This protein binds this small molecule.
Small molecule (SMILES): C[C@@H]1CN(c2ccc(F)cc2C(F)(F)F)CCN1S(=O)(=O)c1cccc(-n2cncn2)c1

Sequence of chain 1.B:
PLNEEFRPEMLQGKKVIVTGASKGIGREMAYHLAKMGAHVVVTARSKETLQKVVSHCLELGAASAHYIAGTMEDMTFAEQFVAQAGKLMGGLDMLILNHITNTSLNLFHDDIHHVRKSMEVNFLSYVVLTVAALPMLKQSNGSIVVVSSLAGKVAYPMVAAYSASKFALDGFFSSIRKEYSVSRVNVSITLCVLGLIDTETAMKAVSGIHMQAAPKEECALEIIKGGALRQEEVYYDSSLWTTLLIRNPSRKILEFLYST

Binding-site contacts:
Ligand atom N3 contacts residue TYR171 of chain 1.B at 3.6 Å.
Ligand atom N4 contacts residue PRO172 of chain 1.B at 3.2 Å (h-bond).
Ligand atom C13 contacts residue TYR171 of chain 1.B at 3.8 Å (hydrophobic).
Ligand atom C2 contacts residue NAP1 of chain 1.H at 3.9 Å.
Ligand atom O2 contacts residue NAP1 of chain 1.H at 3.3 Å.
Ligand atom N5 contacts residue TYR274 of chain 1.A at 3.5 Å (h-bond).
Ligand atom F2 contacts residue ALA220 of chain 1.B at 3.3 Å.
Ligand atom F2 contacts residue SER119 of chain 1.B at 3.5 Å.
Ligand atom C16 contacts residue ILE115 of chain 1.B at 3.7 Å (hydrophobic).
Ligand atom F3 contacts residue VAL174 of chain 1.B at 3.8 Å.
Ligand atom C9 contacts residue MET227 of chain 1.B at 3.6 Å (hydrophobic).
Ligand atom C17 contacts residue THR216 of chain 1.B at 3.8 Å.
Ligand atom C4 contacts residue TYR177 of chain 1.B at 3.5 Å (hydrophobic).
Ligand atom C7 contacts residue LEU165 of chain 1.B at 3.9 Å (hydrophobic).
Ligand atom C3 contacts residue NAP1 of chain 1.H at 3.5 Å.
Ligand atom F2 contacts residue LEU120 of chain 1.B at 3.3 Å.
Ligand atom C8 contacts residue MET227 of chain 1.B at 3.4 Å (hydrophobic).
Ligand atom N4 contacts residue TYR171 of chain 1.B at 3.5 Å.
Ligand atom O2 contacts residue LEU211 of chain 1.B at 3.5 Å (h-bond).
Ligand atom F2 contacts residue THR118 of chain 1.B at 3.7 Å.
Ligand atom C5 contacts residue TYR177 of chain 1.B at 3.8 Å (hydrophobic).
Ligand atom C20 contacts residue LEU120 of chain 1.B at 3.4 Å (hydrophobic).
Ligand atom O1 contacts residue SER164 of chain 1.B at 3.6 Å.
Ligand atom O1 contacts residue LEU165 of chain 1.B at 3.6 Å (h-bond).
Ligand atom C18 contacts residue THR118 of chain 1.B at 3.8 Å.
Ligand atom O2 contacts residue LEU209 of chain 1.B at 3.3 Å (h-bond).
Ligand atom C15 contacts residue NAP1 of chain 1.H at 3.8 Å.
Ligand atom O2 contacts residue GLY210 of chain 1.B at 3.3 Å.
Ligand atom C16 contacts residue NAP1 of chain 1.H at 3.7 Å.
Ligand atom F3 contacts residue LEU120 of chain 1.B at 3.2 Å.
Ligand atom F4 contacts residue ILE115 of chain 1.B at 3.8 Å.
Ligand atom C17 contacts residue ILE115 of chain 1.B at 3.9 Å (hydrophobic).
Ligand atom C12 contacts residue TYR171 of chain 1.B at 3.4 Å (hydrophobic).
Ligand atom N2 contacts residue NAP1 of chain 1.H at 3.8 Å.
Ligand atom F4 contacts residue THR216 of chain 1.B at 2.8 Å.
Ligand atom F1 contacts residue LEU120 of chain 1.B at 3.0 Å.
Ligand atom F4 contacts residue NAP1 of chain 1.H at 3.4 Å.
Ligand atom N5 contacts residue TYR171 of chain 1.B at 3.7 Å.
Ligand atom O1 contacts residue ALA166 of chain 1.B at 2.9 Å (h-bond).
Ligand atom C10 contacts residue TYR171 of chain 1.B at 3.8 Å (hydrophobic).

Sequence of chain 1.A:
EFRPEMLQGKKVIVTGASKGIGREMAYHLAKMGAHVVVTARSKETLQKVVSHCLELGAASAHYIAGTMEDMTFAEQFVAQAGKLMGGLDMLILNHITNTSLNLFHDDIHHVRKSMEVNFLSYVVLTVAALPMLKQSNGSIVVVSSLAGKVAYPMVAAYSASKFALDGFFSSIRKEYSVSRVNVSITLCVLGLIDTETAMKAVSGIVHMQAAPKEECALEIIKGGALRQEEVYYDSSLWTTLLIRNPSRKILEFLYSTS